This small molecule binds to this protein.
Small molecule (SMILES): Nc1ncnc2c1ncn2[C@@H]1O[C@H](CO)[C@@H](O)[C@H]1O

Binding-site contacts:
Ligand atom C8 contacts residue ASP46 of chain 1.A at 4.1 Å.
Ligand atom C1' contacts residue TYR193 of chain 1.A at 3.9 Å (hydrophobic).
Ligand atom N9 contacts residue TYR193 of chain 1.A at 3.8 Å.
Ligand atom C8 contacts residue PHE56 of chain 1.A at 3.4 Å (hydrophobic).
Ligand atom O4' contacts residue PHE56 of chain 1.A at 3.8 Å.
Ligand atom N6 contacts residue TYR70 of chain 1.A at 3.2 Å (h-bond).
Ligand atom C2 contacts residue TYR193 of chain 1.A at 3.4 Å (hydrophobic).
Ligand atom C5' contacts residue ASP46 of chain 1.A at 3.5 Å.
Ligand atom O5' contacts residue GLY113 of chain 1.A at 3.2 Å.
Ligand atom N3 contacts residue TYR193 of chain 1.A at 3.5 Å.
Ligand atom O5' contacts residue ARG114 of chain 1.A at 3.5 Å (salt-bridge).
Ligand atom C5 contacts residue TYR193 of chain 1.A at 3.7 Å (hydrophobic).
Ligand atom N1 contacts residue TYR70 of chain 1.A at 3.8 Å.
Ligand atom O4' contacts residue ASP46 of chain 1.A at 3.1 Å (salt-bridge).
Ligand atom C4 contacts residue PHE56 of chain 1.A at 4.2 Å (hydrophobic).
Ligand atom C6 contacts residue TYR193 of chain 1.A at 3.7 Å (hydrophobic).
Ligand atom N9 contacts residue PHE56 of chain 1.A at 3.9 Å.
Ligand atom C5' contacts residue ARG114 of chain 1.A at 3.1 Å.
Ligand atom C5' contacts residue THR112 of chain 1.A at 3.8 Å.
Ligand atom N7 contacts residue PHE56 of chain 1.A at 3.3 Å.
Ligand atom N6 contacts residue TYR193 of chain 1.A at 3.8 Å.
Ligand atom C3' contacts residue ARG114 of chain 1.A at 4.2 Å.
Ligand atom C5 contacts residue PHE56 of chain 1.A at 3.6 Å (hydrophobic).
Ligand atom O3' contacts residue TRP77 of chain 1.A at 3.5 Å.
Ligand atom C6 contacts residue TYR70 of chain 1.A at 3.6 Å (hydrophobic).
Ligand atom C6 contacts residue PHE56 of chain 1.A at 4.2 Å (hydrophobic).
Ligand atom C4' contacts residue GLY113 of chain 1.A at 4.0 Å.
Ligand atom C8 contacts residue TYR193 of chain 1.A at 4.2 Å (hydrophobic).
Ligand atom N1 contacts residue LEU71 of chain 1.A at 4.1 Å.
Ligand atom N6 contacts residue THR192 of chain 1.A at 3.5 Å (h-bond).
Ligand atom O3' contacts residue GLY113 of chain 1.A at 4.1 Å.
Ligand atom C5' contacts residue GLY113 of chain 1.A at 3.4 Å.
Ligand atom N6 contacts residue PHE56 of chain 1.A at 4.0 Å.
Ligand atom C4' contacts residue ASP46 of chain 1.A at 3.7 Å.
Ligand atom N1 contacts residue TYR193 of chain 1.A at 3.5 Å.
Ligand atom C3' contacts residue GLY113 of chain 1.A at 3.9 Å.
Ligand atom C2 contacts residue LEU71 of chain 1.A at 3.7 Å (hydrophobic).
Ligand atom C4' contacts residue ARG114 of chain 1.A at 3.7 Å.
Ligand atom C4 contacts residue TYR193 of chain 1.A at 3.6 Å (hydrophobic).
Ligand atom N7 contacts residue TYR193 of chain 1.A at 4.2 Å.

Sequence of chain 1.A:
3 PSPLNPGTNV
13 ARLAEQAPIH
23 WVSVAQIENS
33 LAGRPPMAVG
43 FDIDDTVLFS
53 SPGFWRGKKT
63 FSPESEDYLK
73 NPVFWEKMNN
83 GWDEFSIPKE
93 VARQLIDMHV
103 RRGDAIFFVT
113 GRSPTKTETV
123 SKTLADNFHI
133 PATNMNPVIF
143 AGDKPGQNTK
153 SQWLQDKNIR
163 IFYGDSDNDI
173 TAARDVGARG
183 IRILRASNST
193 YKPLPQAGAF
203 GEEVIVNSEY